Sequence of chain 1.C:
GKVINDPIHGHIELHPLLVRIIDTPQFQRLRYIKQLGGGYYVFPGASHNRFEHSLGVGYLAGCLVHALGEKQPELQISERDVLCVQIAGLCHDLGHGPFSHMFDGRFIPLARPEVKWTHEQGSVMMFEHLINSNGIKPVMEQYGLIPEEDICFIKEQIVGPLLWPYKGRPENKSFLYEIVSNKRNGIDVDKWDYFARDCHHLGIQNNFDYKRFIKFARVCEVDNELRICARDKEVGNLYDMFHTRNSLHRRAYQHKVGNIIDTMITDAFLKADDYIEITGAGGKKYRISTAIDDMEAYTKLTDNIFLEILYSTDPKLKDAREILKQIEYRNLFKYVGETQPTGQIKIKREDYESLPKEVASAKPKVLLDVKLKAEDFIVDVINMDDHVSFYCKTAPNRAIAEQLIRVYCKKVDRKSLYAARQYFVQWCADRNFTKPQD

Binding-site contacts:
Ligand atom OP2 contacts residue ARG360 of chain 1.B at 3.4 Å (salt-bridge).
Ligand atom C5 contacts residue ILE27 of chain 1.C at 3.6 Å (hydrophobic).
Ligand atom O6 contacts residue ASP46 of chain 1.C at 3.7 Å.
Ligand atom OP1 contacts residue LYS25 of chain 1.C at 2.8 Å.
Ligand atom O3' contacts residue LYS25 of chain 1.C at 3.2 Å.
Ligand atom N7 contacts residue TYR64 of chain 1.B at 3.2 Å (h-bond).
Ligand atom O4' contacts residue VAL26 of chain 1.C at 3.6 Å.
Ligand atom OP2 contacts residue LEU362 of chain 1.B at 3.1 Å.
Ligand atom OP1 contacts residue HIS34 of chain 1.C at 3.0 Å (h-bond).
Ligand atom C1' contacts residue VAL65 of chain 1.B at 3.6 Å (hydrophobic).
Ligand atom O4' contacts residue ARG360 of chain 1.B at 3.0 Å (salt-bridge).
Ligand atom O6 contacts residue ILE45 of chain 1.C at 3.7 Å.
Ligand atom N2 contacts residue LYS25 of chain 1.C at 3.6 Å.
Ligand atom C5 contacts residue ARG360 of chain 1.B at 3.6 Å.
Ligand atom C2 contacts residue ARG360 of chain 1.B at 3.6 Å.
Ligand atom OP1 contacts residue ARG360 of chain 1.B at 3.4 Å.
Ligand atom N1 contacts residue ASP46 of chain 1.C at 2.9 Å (salt-bridge).
Ligand atom C2' contacts residue ILE27 of chain 1.C at 3.7 Å (hydrophobic).
Ligand atom C8 contacts residue VAL65 of chain 1.B at 3.2 Å (hydrophobic).
Ligand atom C3' contacts residue VAL26 of chain 1.C at 3.6 Å (hydrophobic).
Ligand atom O6 contacts residue GLN51 of chain 1.C at 3.0 Å (h-bond).
Ligand atom C5' contacts residue LYS25 of chain 1.C at 3.6 Å.
Ligand atom N7 contacts residue ARG54 of chain 1.C at 3.4 Å (salt-bridge).
Ligand atom P contacts residue ARG360 of chain 1.B at 3.7 Å.
Ligand atom O6 contacts residue ARG54 of chain 1.C at 3.3 Å (salt-bridge).
Ligand atom N2 contacts residue ARG360 of chain 1.B at 3.5 Å.
Ligand atom C4 contacts residue ARG360 of chain 1.B at 3.4 Å.
Ligand atom C2 contacts residue ASP46 of chain 1.C at 3.7 Å.
Ligand atom OP1 contacts residue HIS285 of chain 1.B at 2.7 Å (h-bond).
Ligand atom N2 contacts residue ASP46 of chain 1.C at 2.9 Å (salt-bridge).
Ligand atom C2' contacts residue VAL26 of chain 1.C at 3.3 Å (hydrophobic).
Ligand atom O6 contacts residue PHE74 of chain 1.C at 3.3 Å.
Ligand atom N9 contacts residue ARG360 of chain 1.B at 3.6 Å (salt-bridge).
Ligand atom P contacts residue LYS25 of chain 1.C at 3.5 Å.
Ligand atom C8 contacts residue TYR64 of chain 1.B at 3.2 Å (hydrophobic).
Ligand atom C5' contacts residue VAL26 of chain 1.C at 3.1 Å (hydrophobic).
Ligand atom O5' contacts residue ARG360 of chain 1.B at 3.4 Å (salt-bridge).
Ligand atom C6 contacts residue ARG360 of chain 1.B at 3.6 Å.
Ligand atom N3 contacts residue ARG360 of chain 1.B at 3.6 Å (salt-bridge).
Ligand atom OP2 contacts residue ARG281 of chain 1.B at 3.2 Å (salt-bridge).

Sequence of chain 1.B:
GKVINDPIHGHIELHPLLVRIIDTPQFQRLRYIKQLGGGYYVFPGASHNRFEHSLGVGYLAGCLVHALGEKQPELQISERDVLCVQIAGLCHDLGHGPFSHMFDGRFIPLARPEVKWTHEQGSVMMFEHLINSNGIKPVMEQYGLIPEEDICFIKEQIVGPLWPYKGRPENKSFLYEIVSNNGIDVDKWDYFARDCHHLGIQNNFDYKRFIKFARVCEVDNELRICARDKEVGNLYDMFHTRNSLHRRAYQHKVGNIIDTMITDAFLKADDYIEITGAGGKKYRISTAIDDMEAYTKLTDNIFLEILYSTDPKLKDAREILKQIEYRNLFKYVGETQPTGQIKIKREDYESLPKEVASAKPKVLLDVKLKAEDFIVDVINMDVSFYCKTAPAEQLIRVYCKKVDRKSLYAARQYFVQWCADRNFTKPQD

A protein and the small-molecule ligand that binds it are described below.
Small molecule (SMILES): Cc1cn([C@H]2C[C@H](OP(=O)(O)O)[C@@H](CO[P](O)(=S)O[C@H]3C[C@H](n4cnc5c(=O)nc(N)[nH]c54)O[C@@H]3COP(=O)(O)O)O2)c(=O)[nH]c1=O